Sequence of chain 6.D:
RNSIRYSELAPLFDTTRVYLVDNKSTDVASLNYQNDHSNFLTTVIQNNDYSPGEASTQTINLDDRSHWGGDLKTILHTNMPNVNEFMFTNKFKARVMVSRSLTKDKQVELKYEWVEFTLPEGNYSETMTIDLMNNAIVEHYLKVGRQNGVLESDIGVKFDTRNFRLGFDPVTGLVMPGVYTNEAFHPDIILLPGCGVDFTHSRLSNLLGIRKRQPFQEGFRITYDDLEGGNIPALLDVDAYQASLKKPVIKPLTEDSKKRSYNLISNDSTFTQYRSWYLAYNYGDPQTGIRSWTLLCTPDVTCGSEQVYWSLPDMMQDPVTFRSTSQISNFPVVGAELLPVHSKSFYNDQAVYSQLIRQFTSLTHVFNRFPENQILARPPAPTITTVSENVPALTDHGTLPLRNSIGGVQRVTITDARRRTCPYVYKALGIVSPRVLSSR

The protein below binds the small molecule below.
Small molecule (SMILES): CC(C)[C@H](NC(=O)[C@@H]1CCCN1C(=O)[C@H](CC(N)=O)NC(=O)[C@H](Cc1ccccc1)NC(=O)[C@@H](N)[C@@H](C)O)C(=O)N[C@@H](Cc1ccc(O)cc1)C(=O)N1CCC[C@H]1C(=O)N[C@@H](Cc1ccc(O)cc1)C(=O)N[C@@H](CC(=O)O)C(=O)N[C@H](C=O)[C@@H](C)O

Binding-site contacts:
Ligand atom CZ contacts residue THR445 of chain 6.D at 3.4 Å.
Ligand atom CG2 contacts residue GLU155 of chain 6.D at 3.7 Å.
Ligand atom O contacts residue ARG450 of chain 6.D at 3.3 Å (salt-bridge).
Ligand atom CG contacts residue PRO452 of chain 6.D at 3.5 Å (hydrophobic).
Ligand atom CG1 contacts residue PHE451 of chain 6.D at 3.4 Å (hydrophobic).
Ligand atom C contacts residue ARG149 of chain 6.D at 3.8 Å.
Ligand atom CB contacts residue ARG450 of chain 6.D at 3.6 Å.
Ligand atom CG contacts residue TYR244 of chain 6.E at 3.1 Å (hydrophobic).
Ligand atom OH contacts residue MET179 of chain 6.E at 3.5 Å (h-bond).
Ligand atom CG contacts residue LYS339 of chain 6.D at 3.8 Å.
Ligand atom O contacts residue ARG149 of chain 6.D at 2.6 Å (salt-bridge).
Ligand atom C contacts residue HIS446 of chain 6.D at 3.4 Å.
Ligand atom CZ contacts residue HIS446 of chain 6.D at 3.7 Å.
Ligand atom CA contacts residue GLU155 of chain 6.D at 3.9 Å.
Ligand atom OD1 contacts residue GLU155 of chain 6.D at 3.8 Å.
Ligand atom CG2 contacts residue LEU145 of chain 6.D at 3.8 Å (hydrophobic).
Ligand atom CG contacts residue GLU155 of chain 6.D at 3.8 Å.
Ligand atom CG1 contacts residue GLU155 of chain 6.D at 3.8 Å.
Ligand atom CB contacts residue LYS339 of chain 6.D at 2.9 Å.
Ligand atom CE1 contacts residue THR445 of chain 6.D at 3.3 Å.
Ligand atom OH contacts residue THR445 of chain 6.D at 3.2 Å.
Ligand atom CD contacts residue ARG450 of chain 6.D at 2.9 Å.
Ligand atom OD1 contacts residue LYS339 of chain 6.D at 2.9 Å (salt-bridge).
Ligand atom O contacts residue HIS446 of chain 6.D at 2.8 Å.
Ligand atom CG1 contacts residue ARG450 of chain 6.D at 3.4 Å.
Ligand atom CB contacts residue PRO452 of chain 6.D at 3.9 Å (hydrophobic).
Ligand atom CZ contacts residue ARG149 of chain 6.D at 3.8 Å.
Ligand atom CB contacts residue GLN245 of chain 6.E at 3.5 Å.
Ligand atom CZ contacts residue ASP172 of chain 6.E at 3.9 Å.
Ligand atom OH contacts residue HIS446 of chain 6.D at 3.1 Å (h-bond).
Ligand atom CD1 contacts residue PRO180 of chain 6.E at 3.5 Å (hydrophobic).
Ligand atom CE2 contacts residue MET179 of chain 6.E at 3.8 Å (hydrophobic).
Ligand atom CA contacts residue LYS339 of chain 6.D at 3.1 Å.
Ligand atom CE2 contacts residue HIS446 of chain 6.D at 3.5 Å.
Ligand atom CG contacts residue ARG450 of chain 6.D at 3.5 Å.
Ligand atom CE1 contacts residue ARG149 of chain 6.D at 3.6 Å.
Ligand atom OD2 contacts residue LYS339 of chain 6.D at 3.6 Å.
Ligand atom ND2 contacts residue GLU155 of chain 6.D at 3.1 Å (salt-bridge).
Ligand atom OH contacts residue LEU239 of chain 6.E at 3.7 Å.
Ligand atom CE1 contacts residue PRO180 of chain 6.E at 3.2 Å (hydrophobic).

Sequence of chain 6.E:
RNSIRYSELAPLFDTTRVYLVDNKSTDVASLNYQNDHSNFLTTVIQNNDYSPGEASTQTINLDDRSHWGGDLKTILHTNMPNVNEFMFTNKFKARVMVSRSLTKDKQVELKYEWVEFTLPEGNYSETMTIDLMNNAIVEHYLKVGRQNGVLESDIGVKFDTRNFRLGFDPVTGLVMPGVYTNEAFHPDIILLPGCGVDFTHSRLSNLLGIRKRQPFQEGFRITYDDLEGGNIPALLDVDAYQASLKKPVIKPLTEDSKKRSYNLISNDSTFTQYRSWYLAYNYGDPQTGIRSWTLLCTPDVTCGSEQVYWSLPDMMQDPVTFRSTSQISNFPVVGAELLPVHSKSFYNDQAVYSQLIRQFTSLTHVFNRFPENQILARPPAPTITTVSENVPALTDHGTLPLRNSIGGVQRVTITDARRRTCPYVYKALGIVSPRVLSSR